Sequence of chain 4.A:
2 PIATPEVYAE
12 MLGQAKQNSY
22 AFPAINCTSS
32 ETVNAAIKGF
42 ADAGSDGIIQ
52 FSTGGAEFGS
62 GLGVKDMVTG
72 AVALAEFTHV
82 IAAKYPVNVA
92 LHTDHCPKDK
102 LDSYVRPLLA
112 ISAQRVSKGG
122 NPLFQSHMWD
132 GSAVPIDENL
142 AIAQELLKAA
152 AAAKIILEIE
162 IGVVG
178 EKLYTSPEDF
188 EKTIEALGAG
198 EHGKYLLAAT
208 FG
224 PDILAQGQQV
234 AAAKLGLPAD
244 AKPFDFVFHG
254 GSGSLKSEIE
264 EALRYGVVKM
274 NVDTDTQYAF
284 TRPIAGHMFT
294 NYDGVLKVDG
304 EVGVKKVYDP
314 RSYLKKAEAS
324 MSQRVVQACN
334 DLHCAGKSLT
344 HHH

Binding-site contacts:
Ligand atom O03 contacts residue HIS96 of chain 4.A at 2.9 Å (h-bond).
Ligand atom C02 contacts residue GLY253 of chain 4.A at 4.1 Å.
Ligand atom C06 contacts residue ZN1 of chain 4.B at 2.9 Å.
Ligand atom O01 contacts residue ZN1 of chain 4.B at 4.0 Å.
Ligand atom C07 contacts residue ZN1 of chain 4.B at 4.2 Å.
Ligand atom C10 contacts residue LEU180 of chain 4.A at 4.1 Å (hydrophobic).
Ligand atom N05 contacts residue HIS96 of chain 4.A at 3.6 Å.
Ligand atom C10 contacts residue VAL165 of chain 4.A at 4.2 Å (hydrophobic).
Ligand atom N05 contacts residue HIS252 of chain 4.A at 3.6 Å.
Ligand atom C02 contacts residue HIS252 of chain 4.A at 4.2 Å.
Ligand atom C09 contacts residue VAL165 of chain 4.A at 4.2 Å (hydrophobic).
Ligand atom C08 contacts residue THR207 of chain 4.A at 3.9 Å.
Ligand atom C13 contacts residue GLY253 of chain 4.A at 4.0 Å.
Ligand atom O03 contacts residue ZN1 of chain 4.B at 2.1 Å.
Ligand atom O12 contacts residue HIS252 of chain 4.A at 3.2 Å (h-bond).
Ligand atom O12 contacts residue HIS96 of chain 4.A at 3.0 Å.
Ligand atom C10 contacts residue THR207 of chain 4.A at 3.9 Å.
Ligand atom C11 contacts residue HIS96 of chain 4.A at 4.1 Å.
Ligand atom C02 contacts residue HIS96 of chain 4.A at 3.9 Å.
Ligand atom C11 contacts residue HIS252 of chain 4.A at 3.9 Å.
Ligand atom C11 contacts residue ZN1 of chain 4.B at 3.0 Å.
Ligand atom C06 contacts residue HIS252 of chain 4.A at 3.9 Å.
Ligand atom C08 contacts residue LYS179 of chain 4.A at 4.1 Å.
Ligand atom C04 contacts residue HIS252 of chain 4.A at 4.2 Å.
Ligand atom C08 contacts residue GLU178 of chain 4.A at 3.5 Å.
Ligand atom C04 contacts residue GLY253 of chain 4.A at 3.9 Å.
Ligand atom C14 contacts residue GLY253 of chain 4.A at 3.7 Å.
Ligand atom C09 contacts residue THR207 of chain 4.A at 3.8 Å.
Ligand atom O03 contacts residue HIS252 of chain 4.A at 3.2 Å (h-bond).
Ligand atom C14 contacts residue ZN1 of chain 4.B at 4.2 Å.
Ligand atom N05 contacts residue GLY253 of chain 4.A at 4.2 Å.
Ligand atom C09 contacts residue LEU180 of chain 4.A at 4.0 Å (hydrophobic).
Ligand atom C02 contacts residue ZN1 of chain 4.B at 2.8 Å.
Ligand atom C09 contacts residue LYS179 of chain 4.A at 3.9 Å.
Ligand atom C04 contacts residue ZN1 of chain 4.B at 2.8 Å.
Ligand atom C11 contacts residue GLU161 of chain 4.A at 3.4 Å.
Ligand atom O12 contacts residue GLU161 of chain 4.A at 2.5 Å (salt-bridge).
Ligand atom C10 contacts residue GLU161 of chain 4.A at 3.5 Å.
Ligand atom O12 contacts residue ZN1 of chain 4.B at 2.2 Å.
Ligand atom N05 contacts residue ZN1 of chain 4.B at 2.0 Å.

This small molecule binds to this protein.
Small molecule (SMILES): O=C(O)c1ccc2cccc(O)c2n1